Binding-site contacts:
Ligand atom F3 contacts residue HIS162 of chain 1.J at 3.4 Å.
Ligand atom C2 contacts residue THR12 of chain 1.I at 4.0 Å.
Ligand atom C5 contacts residue PRO15 of chain 1.I at 4.0 Å (hydrophobic).
Ligand atom O4 contacts residue HIS160 of chain 1.J at 3.0 Å (h-bond).
Ligand atom F3 contacts residue GLN177 of chain 1.J at 3.1 Å.
Ligand atom F3 contacts residue GLY14 of chain 1.I at 3.6 Å.
Ligand atom O4 contacts residue TYR108 of chain 1.J at 3.8 Å.
Ligand atom C2 contacts residue TYR24 of chain 1.J at 3.6 Å (hydrophobic).
Ligand atom C3 contacts residue PRO15 of chain 1.I at 3.8 Å (hydrophobic).
Ligand atom O4 contacts residue FE1 of chain 1.CA at 2.1 Å.
Ligand atom C1 contacts residue ILE191 of chain 1.J at 4.0 Å (hydrophobic).
Ligand atom C3 contacts residue ILE191 of chain 1.J at 3.6 Å (hydrophobic).
Ligand atom C4 contacts residue ARG157 of chain 1.J at 3.3 Å.
Ligand atom C3 contacts residue GLY14 of chain 1.I at 3.8 Å.
Ligand atom C5 contacts residue ARG157 of chain 1.J at 3.7 Å.
Ligand atom C3 contacts residue ARG157 of chain 1.J at 3.5 Å.
Ligand atom C1 contacts residue TRP149 of chain 1.J at 4.0 Å (hydrophobic).
Ligand atom F3 contacts residue ILE191 of chain 1.J at 3.7 Å.
Ligand atom F3 contacts residue THR12 of chain 1.I at 3.3 Å.
Ligand atom O4 contacts residue ARG157 of chain 1.J at 2.7 Å (salt-bridge).
Ligand atom O4 contacts residue HIS162 of chain 1.J at 3.5 Å (h-bond).
Ligand atom C7 contacts residue PRO15 of chain 1.I at 3.6 Å (hydrophobic).
Ligand atom C2 contacts residue ILE191 of chain 1.J at 3.3 Å (hydrophobic).
Ligand atom O2 contacts residue ARG133 of chain 1.I at 3.9 Å.
Ligand atom C5 contacts residue TYR147 of chain 1.J at 3.1 Å (hydrophobic).
Ligand atom C1 contacts residue PRO15 of chain 1.I at 3.2 Å (hydrophobic).
Ligand atom C5 contacts residue FE1 of chain 1.CA at 4.0 Å.
Ligand atom C2 contacts residue GLY14 of chain 1.I at 3.7 Å.
Ligand atom C7 contacts residue TRP149 of chain 1.J at 3.7 Å (hydrophobic).
Ligand atom C4 contacts residue TYR147 of chain 1.J at 2.9 Å (hydrophobic).
Ligand atom C6 contacts residue PRO15 of chain 1.I at 3.5 Å (hydrophobic).
Ligand atom O1 contacts residue ARG133 of chain 1.I at 3.5 Å.
Ligand atom F3 contacts residue ARG157 of chain 1.J at 3.3 Å.
Ligand atom O4 contacts residue TYR147 of chain 1.J at 2.1 Å (h-bond).
Ligand atom C2 contacts residue PRO15 of chain 1.I at 3.4 Å (hydrophobic).
Ligand atom C6 contacts residue TRP149 of chain 1.J at 3.9 Å (hydrophobic).
Ligand atom C4 contacts residue FE1 of chain 1.CA at 3.2 Å.
Ligand atom O1 contacts residue TYR24 of chain 1.J at 2.4 Å (h-bond).
Ligand atom C7 contacts residue TYR24 of chain 1.J at 3.5 Å (hydrophobic).
Ligand atom O2 contacts residue TRP149 of chain 1.J at 3.4 Å.

Sequence of chain 1.I:
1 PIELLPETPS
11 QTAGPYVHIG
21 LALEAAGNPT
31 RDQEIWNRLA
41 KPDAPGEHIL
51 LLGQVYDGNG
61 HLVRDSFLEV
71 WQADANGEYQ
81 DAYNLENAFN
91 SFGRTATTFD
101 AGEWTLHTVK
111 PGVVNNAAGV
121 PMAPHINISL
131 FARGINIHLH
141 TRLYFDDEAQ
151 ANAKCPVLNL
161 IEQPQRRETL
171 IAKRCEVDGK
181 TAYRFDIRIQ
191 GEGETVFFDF

Sequence of chain 1.J:
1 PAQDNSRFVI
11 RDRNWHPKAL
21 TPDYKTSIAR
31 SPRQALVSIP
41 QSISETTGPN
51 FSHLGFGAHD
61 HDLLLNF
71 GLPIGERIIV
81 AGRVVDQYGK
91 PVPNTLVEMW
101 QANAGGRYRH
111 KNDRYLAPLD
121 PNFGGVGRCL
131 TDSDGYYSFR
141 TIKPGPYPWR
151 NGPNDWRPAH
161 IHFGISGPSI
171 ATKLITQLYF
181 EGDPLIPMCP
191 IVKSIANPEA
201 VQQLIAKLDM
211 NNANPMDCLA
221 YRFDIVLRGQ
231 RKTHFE

The protein below binds the small molecule below.
Small molecule (SMILES): O=C(O)c1ccc(O)c(F)c1